Binding-site contacts:
Ligand atom C4 contacts residue ASN74 of chain 1.C at 4.2 Å.
Ligand atom O6 contacts residue ASN74 of chain 1.C at 4.4 Å.
Ligand atom C2 contacts residue GLU83 of chain 1.C at 4.1 Å.
Ligand atom C3 contacts residue GLU83 of chain 1.C at 4.1 Å.
Ligand atom C3 contacts residue ASN74 of chain 1.C at 3.8 Å.
Ligand atom O5 contacts residue GLU83 of chain 1.C at 3.8 Å.
Ligand atom O7 contacts residue SER40 of chain 1.C at 4.1 Å.
Ligand atom N2 contacts residue ASN74 of chain 1.C at 2.9 Å (h-bond).
Ligand atom C8 contacts residue ASP81 of chain 1.C at 3.9 Å.
Ligand atom O6 contacts residue LYS80 of chain 1.C at 3.5 Å (salt-bridge).
Ligand atom O5 contacts residue ASN74 of chain 1.C at 2.3 Å (h-bond).
Ligand atom C8 contacts residue CYS73 of chain 1.C at 4.5 Å (hydrophobic).
Ligand atom C1 contacts residue ASN74 of chain 1.C at 1.4 Å.
Ligand atom C1 contacts residue GLU83 of chain 1.C at 3.2 Å.
Ligand atom C5 contacts residue GLU83 of chain 1.C at 3.8 Å.
Ligand atom O7 contacts residue THR39 of chain 1.C at 4.0 Å.
Ligand atom C7 contacts residue SER40 of chain 1.C at 4.2 Å.
Ligand atom C5 contacts residue ASN74 of chain 1.C at 3.6 Å.
Ligand atom C8 contacts residue ASN74 of chain 1.C at 4.4 Å.
Ligand atom C8 contacts residue SER40 of chain 1.C at 3.2 Å.
Ligand atom C7 contacts residue ASN74 of chain 1.C at 3.2 Å.
Ligand atom N2 contacts residue GLU83 of chain 1.C at 4.3 Å.
Ligand atom C4 contacts residue GLU83 of chain 1.C at 4.5 Å.
Ligand atom C8 contacts residue THR42 of chain 1.C at 3.4 Å.
Ligand atom C2 contacts residue ASN74 of chain 1.C at 2.5 Å.
Ligand atom O7 contacts residue ASN74 of chain 1.C at 3.1 Å (h-bond).

Sequence of chain 1.C:
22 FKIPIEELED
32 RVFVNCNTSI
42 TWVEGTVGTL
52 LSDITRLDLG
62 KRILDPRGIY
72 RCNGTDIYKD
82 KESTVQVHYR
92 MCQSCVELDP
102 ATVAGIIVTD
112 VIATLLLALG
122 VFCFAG

A protein and the small-molecule ligand that binds it are described below.
Small molecule (SMILES): CC(=O)N[C@H]1[C@H](O[C@H]2[C@H](O)[C@@H](NC(C)=O)CO[C@@H]2CO)O[C@H](CO)[C@@H](O)[C@@H]1O